A protein and the small-molecule ligand that binds it are described below.
Small molecule (SMILES): OCC1CCN(c2ncccc2Oc2ccc(Nc3nc4ccccc4[nH]3)cc2)CC1

Binding-site contacts:
Ligand atom C10 contacts residue GLN275 of chain 1.A at 3.6 Å.
Ligand atom C18 contacts residue VAL271 of chain 1.A at 3.7 Å (hydrophobic).
Ligand atom C24 contacts residue THR234 of chain 1.A at 3.5 Å.
Ligand atom C24 contacts residue ALA238 of chain 1.A at 3.5 Å (hydrophobic).
Ligand atom C11 contacts residue PHE245 of chain 1.A at 3.5 Å (hydrophobic).
Ligand atom C16 contacts residue PRO261 of chain 1.A at 3.6 Å (hydrophobic).
Ligand atom N4 contacts residue MET262 of chain 1.A at 3.8 Å.
Ligand atom C18 contacts residue TYR242 of chain 1.A at 3.8 Å (hydrophobic).
Ligand atom N3 contacts residue GLY274 of chain 1.A at 3.7 Å.
Ligand atom C14 contacts residue TYR242 of chain 1.A at 3.5 Å (hydrophobic).
Ligand atom N1 contacts residue LEU224 of chain 1.A at 3.5 Å.
Ligand atom C7 contacts residue PHE278 of chain 1.A at 3.5 Å (hydrophobic).
Ligand atom C2 contacts residue SO41 of chain 1.I at 3.7 Å.
Ligand atom C1 contacts residue SO41 of chain 1.I at 3.6 Å.
Ligand atom C1 contacts residue PHE245 of chain 1.A at 3.6 Å (hydrophobic).
Ligand atom C9 contacts residue MET262 of chain 1.A at 3.8 Å (hydrophobic).
Ligand atom C13 contacts residue MET262 of chain 1.A at 3.7 Å (hydrophobic).
Ligand atom C11 contacts residue GLN275 of chain 1.A at 3.4 Å.
Ligand atom C17 contacts residue LYS267 of chain 1.A at 3.7 Å.
Ligand atom C19 contacts residue TYR73 of chain 1.A at 3.3 Å (hydrophobic).
Ligand atom C8 contacts residue PHE278 of chain 1.A at 3.5 Å (hydrophobic).
Ligand atom C13 contacts residue GLY274 of chain 1.A at 3.7 Å.
Ligand atom C16 contacts residue GLU270 of chain 1.A at 3.6 Å.
Ligand atom N4 contacts residue GLY274 of chain 1.A at 3.6 Å.
Ligand atom C17 contacts residue VAL271 of chain 1.A at 3.8 Å (hydrophobic).
Ligand atom C6 contacts residue GLN275 of chain 1.A at 3.6 Å.
Ligand atom C17 contacts residue PRO261 of chain 1.A at 3.7 Å (hydrophobic).
Ligand atom C14 contacts residue MET262 of chain 1.A at 3.8 Å (hydrophobic).
Ligand atom C12 contacts residue TYR242 of chain 1.A at 3.7 Å (hydrophobic).
Ligand atom C20 contacts residue TYR73 of chain 1.A at 3.7 Å (hydrophobic).
Ligand atom N5 contacts residue TYR242 of chain 1.A at 2.7 Å (h-bond).
Ligand atom C10 contacts residue TYR242 of chain 1.A at 3.2 Å (hydrophobic).
Ligand atom C10 contacts residue MET262 of chain 1.A at 3.7 Å (hydrophobic).
Ligand atom N3 contacts residue MET262 of chain 1.A at 3.7 Å.
Ligand atom C12 contacts residue GLY274 of chain 1.A at 3.8 Å.
Ligand atom C17 contacts residue GLU270 of chain 1.A at 3.6 Å.
Ligand atom C15 contacts residue MET262 of chain 1.A at 3.8 Å (hydrophobic).
Ligand atom C3 contacts residue LEU224 of chain 1.A at 3.6 Å (hydrophobic).
Ligand atom C12 contacts residue MET262 of chain 1.A at 3.6 Å (hydrophobic).
Ligand atom O2 contacts residue THR234 of chain 1.A at 2.8 Å (h-bond).

Sequence of chain 1.A:
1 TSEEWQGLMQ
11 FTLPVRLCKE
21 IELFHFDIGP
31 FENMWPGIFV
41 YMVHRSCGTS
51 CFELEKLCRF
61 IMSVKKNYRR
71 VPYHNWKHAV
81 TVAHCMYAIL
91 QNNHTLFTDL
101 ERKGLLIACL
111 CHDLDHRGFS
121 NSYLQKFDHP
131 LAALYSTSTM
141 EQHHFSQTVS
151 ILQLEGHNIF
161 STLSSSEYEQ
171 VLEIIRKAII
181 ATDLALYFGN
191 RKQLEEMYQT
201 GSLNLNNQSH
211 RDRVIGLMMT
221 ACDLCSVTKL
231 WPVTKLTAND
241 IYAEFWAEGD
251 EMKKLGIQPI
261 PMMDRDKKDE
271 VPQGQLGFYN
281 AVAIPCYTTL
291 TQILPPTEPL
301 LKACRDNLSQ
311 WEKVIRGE